Sequence of chain 42.C:
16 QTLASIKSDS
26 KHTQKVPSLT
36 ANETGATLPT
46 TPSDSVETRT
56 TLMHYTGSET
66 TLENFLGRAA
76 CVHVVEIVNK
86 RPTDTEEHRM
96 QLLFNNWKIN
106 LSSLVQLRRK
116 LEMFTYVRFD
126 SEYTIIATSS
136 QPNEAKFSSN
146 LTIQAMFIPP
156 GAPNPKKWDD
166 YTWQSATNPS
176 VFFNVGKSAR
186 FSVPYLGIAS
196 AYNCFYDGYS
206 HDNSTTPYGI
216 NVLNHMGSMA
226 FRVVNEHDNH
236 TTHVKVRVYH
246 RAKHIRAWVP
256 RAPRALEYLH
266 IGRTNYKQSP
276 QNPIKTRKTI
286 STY

A small-molecule ligand and the protein it binds are described below.
Small molecule (SMILES): Nc1nc(-c2ccccc2)nc2[nH]nc(Nc3ccc(C(F)(F)F)cc3)c12

Binding-site contacts:
Ligand atom N3 contacts residue TYR197 of chain 42.C at 3.9 Å.
Ligand atom F2 contacts residue MET221 of chain 42.C at 2.9 Å.
Ligand atom C6 contacts residue MET221 of chain 42.C at 3.8 Å (hydrophobic).
Ligand atom F3 contacts residue ILE104 of chain 42.C at 3.7 Å.
Ligand atom C3 contacts residue TYR197 of chain 42.C at 3.8 Å (hydrophobic).
Ligand atom C11 contacts residue LEU218 of chain 42.C at 3.6 Å (hydrophobic).
Ligand atom N6 contacts residue ASN219 of chain 42.C at 3.5 Å.
Ligand atom N6 contacts residue MET221 of chain 42.C at 3.2 Å.
Ligand atom C14 contacts residue LEU218 of chain 42.C at 3.5 Å (hydrophobic).
Ligand atom C4 contacts residue ASN105 of chain 42.C at 3.4 Å.
Ligand atom F1 contacts residue SER126 of chain 42.C at 3.6 Å.
Ligand atom N5 contacts residue ASN198 of chain 42.C at 3.0 Å (h-bond).
Ligand atom C6 contacts residue ILE104 of chain 42.C at 3.3 Å (hydrophobic).
Ligand atom C1 contacts residue TYR197 of chain 42.C at 3.8 Å (hydrophobic).
Ligand atom C13 contacts residue ASN198 of chain 42.C at 2.6 Å.
Ligand atom C18 contacts residue ILE104 of chain 42.C at 3.9 Å (hydrophobic).
Ligand atom C12 contacts residue LEU218 of chain 42.C at 3.6 Å (hydrophobic).
Ligand atom F3 contacts residue LEU106 of chain 42.C at 3.5 Å.
Ligand atom C15 contacts residue ALA194 of chain 42.C at 3.5 Å (hydrophobic).
Ligand atom C6 contacts residue ASN105 of chain 42.C at 3.6 Å.
Ligand atom C13 contacts residue ALA196 of chain 42.C at 3.8 Å (hydrophobic).
Ligand atom C4 contacts residue MET221 of chain 42.C at 3.7 Å (hydrophobic).
Ligand atom F2 contacts residue TYR128 of chain 42.C at 3.4 Å.
Ligand atom C15 contacts residue LEU218 of chain 42.C at 3.8 Å (hydrophobic).
Ligand atom N1 contacts residue ASN219 of chain 42.C at 3.9 Å.
Ligand atom N5 contacts residue TYR197 of chain 42.C at 3.8 Å.
Ligand atom C13 contacts residue LEU218 of chain 42.C at 3.6 Å (hydrophobic).
Ligand atom C9 contacts residue ASN198 of chain 42.C at 3.1 Å.
Ligand atom C15 contacts residue SER198 of chain 42.B at 3.6 Å.
Ligand atom C2 contacts residue MET221 of chain 42.C at 3.8 Å (hydrophobic).
Ligand atom C17 contacts residue ALA194 of chain 42.C at 3.6 Å (hydrophobic).
Ligand atom F3 contacts residue TYR128 of chain 42.C at 3.4 Å.
Ligand atom C17 contacts residue ASN198 of chain 42.C at 3.7 Å.
Ligand atom N6 contacts residue LEU218 of chain 42.C at 3.4 Å (h-bond).
Ligand atom N3 contacts residue ASN198 of chain 42.C at 2.3 Å (h-bond).
Ligand atom F2 contacts residue ILE104 of chain 42.C at 3.4 Å.
Ligand atom C15 contacts residue ASN198 of chain 42.C at 2.5 Å.
Ligand atom C10 contacts residue LEU218 of chain 42.C at 3.4 Å (hydrophobic).
Ligand atom N4 contacts residue LEU218 of chain 42.C at 3.0 Å (h-bond).
Ligand atom N2 contacts residue ASN198 of chain 42.C at 3.3 Å (h-bond).

Sequence of chain 42.B:
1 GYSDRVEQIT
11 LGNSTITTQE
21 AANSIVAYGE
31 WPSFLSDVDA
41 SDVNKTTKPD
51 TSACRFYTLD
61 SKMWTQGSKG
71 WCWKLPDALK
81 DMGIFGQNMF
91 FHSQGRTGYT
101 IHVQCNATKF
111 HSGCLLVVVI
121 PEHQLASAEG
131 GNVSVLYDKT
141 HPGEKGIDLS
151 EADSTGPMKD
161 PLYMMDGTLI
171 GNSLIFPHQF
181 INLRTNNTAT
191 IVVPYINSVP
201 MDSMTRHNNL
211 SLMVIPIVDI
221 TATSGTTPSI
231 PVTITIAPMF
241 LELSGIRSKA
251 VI

Sequence of chain 1.D:
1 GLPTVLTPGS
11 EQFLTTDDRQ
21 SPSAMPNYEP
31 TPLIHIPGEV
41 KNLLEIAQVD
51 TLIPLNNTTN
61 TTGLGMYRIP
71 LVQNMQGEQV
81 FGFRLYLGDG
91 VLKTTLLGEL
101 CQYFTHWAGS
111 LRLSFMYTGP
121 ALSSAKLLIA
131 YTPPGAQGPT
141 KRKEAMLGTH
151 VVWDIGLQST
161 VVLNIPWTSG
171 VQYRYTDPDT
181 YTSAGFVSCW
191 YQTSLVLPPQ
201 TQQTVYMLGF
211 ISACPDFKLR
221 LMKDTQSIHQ